Binding-site contacts:
Ligand atom N1 contacts residue ASN27 of chain 1.E at 3.9 Å.
Ligand atom C4 contacts residue TRP78 of chain 1.E at 3.6 Å (hydrophobic).
Ligand atom C1 contacts residue GLY55 of chain 1.E at 3.9 Å.
Ligand atom C2 contacts residue GLY55 of chain 1.E at 3.6 Å.
Ligand atom C7 contacts residue TRP107 of chain 1.E at 3.4 Å (hydrophobic).
Ligand atom N3 contacts residue SER87 of chain 1.E at 3.0 Å (h-bond).
Ligand atom S1 contacts residue TRP78 of chain 1.E at 3.8 Å.
Ligand atom C8 contacts residue ASP124 of chain 1.E at 3.8 Å.
Ligand atom S1 contacts residue THR89 of chain 1.E at 3.3 Å (h-bond).
Ligand atom C2 contacts residue TRP78 of chain 1.E at 3.7 Å (hydrophobic).
Ligand atom O1 contacts residue GLY55 of chain 1.E at 2.9 Å (h-bond).
Ligand atom C11 contacts residue SER87 of chain 1.E at 3.3 Å.
Ligand atom N1 contacts residue TYR47 of chain 1.E at 3.8 Å.
Ligand atom C9 contacts residue SER31 of chain 1.E at 3.7 Å.
Ligand atom C8 contacts residue TRP107 of chain 1.E at 3.8 Å (hydrophobic).
Ligand atom O2 contacts residue SER31 of chain 1.E at 2.7 Å (h-bond).
Ligand atom C5 contacts residue TRP78 of chain 1.E at 3.9 Å (hydrophobic).
Ligand atom C9 contacts residue ASP124 of chain 1.E at 3.8 Å.
Ligand atom N1 contacts residue ASP124 of chain 1.E at 2.9 Å (salt-bridge).
Ligand atom C9 contacts residue ASN49 of chain 1.E at 3.7 Å.
Ligand atom N4 contacts residue TYR111 of chain 1.E at 3.7 Å.
Ligand atom O2 contacts residue ASP124 of chain 1.E at 3.9 Å.
Ligand atom C9 contacts residue ASN27 of chain 1.E at 3.7 Å.
Ligand atom C3 contacts residue GLY55 of chain 1.E at 3.3 Å.
Ligand atom N2 contacts residue ALA51 of chain 1.E at 3.6 Å.
Ligand atom O2 contacts residue ASN49 of chain 1.E at 3.7 Å.
Ligand atom S1 contacts residue TRP91 of chain 1.E at 3.7 Å.
Ligand atom C7 contacts residue THR89 of chain 1.E at 3.9 Å.
Ligand atom C9 contacts residue TYR47 of chain 1.E at 3.5 Å (hydrophobic).
Ligand atom O2 contacts residue ASN27 of chain 1.E at 3.0 Å (h-bond).
Ligand atom N2 contacts residue ASN49 of chain 1.E at 3.0 Å (h-bond).
Ligand atom C14 contacts residue LEU109 of chain 1.E at 3.7 Å (hydrophobic).
Ligand atom O1 contacts residue THR54 of chain 1.E at 3.9 Å.
Ligand atom N3 contacts residue CYS85 of chain 1.E at 3.9 Å.
Ligand atom C11 contacts residue CYS85 of chain 1.E at 3.7 Å (hydrophobic).
Ligand atom O2 contacts residue TYR47 of chain 1.E at 2.8 Å (h-bond).
Ligand atom C5 contacts residue ASN49 of chain 1.E at 3.6 Å.
Ligand atom C3 contacts residue TRP78 of chain 1.E at 3.7 Å (hydrophobic).
Ligand atom C14 contacts residue TYR111 of chain 1.E at 3.7 Å (hydrophobic).
Ligand atom C3 contacts residue ASN49 of chain 1.E at 3.6 Å.

Sequence of chain 1.E:
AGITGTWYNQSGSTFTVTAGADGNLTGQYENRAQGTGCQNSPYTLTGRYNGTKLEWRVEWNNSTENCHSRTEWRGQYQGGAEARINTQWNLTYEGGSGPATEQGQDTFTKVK

This protein binds this small molecule.
Small molecule (SMILES): O=C(CCCC[C@@H]1SC[C@@H]2NC(=O)N[C@@H]21)N[C@H]1CCNC1